A protein and the small-molecule ligand that binds it are described below.
Small molecule (SMILES): CC(=O)N[C@H]1[C@H](O[C@H]2[C@H](O)[C@@H](NC(C)=O)CO[C@@H]2CO)O[C@H](CO)[C@@H](O[C@@H]2O[C@H](CO[C@H]3O[C@H](CO[C@H]4O[C@H](CO)[C@@H](O)[C@H](O)[C@@H]4O)[C@@H](O)[C@H](O)[C@@H]3O)[C@@H](O)[C@H](O[C@H]3O[C@H](CO)[C@@H](O)[C@H](O)[C@@H]3O[C@H]3O[C@H](CO)[C@@H](O)[C@H](O)[C@@H]3O)[C@@H]2O)[C@@H]1O

Binding-site contacts:
Ligand atom C6 contacts residue ASP204 of chain 1.F at 3.7 Å.
Ligand atom C8 contacts residue CYS373 of chain 1.F at 4.3 Å (hydrophobic).
Ligand atom O3 contacts residue SER439 of chain 1.F at 4.3 Å.
Ligand atom O3 contacts residue ASN438 of chain 1.F at 4.1 Å.
Ligand atom C1 contacts residue SER439 of chain 1.F at 3.9 Å.
Ligand atom C5 contacts residue ASN256 of chain 1.F at 3.7 Å.
Ligand atom C1 contacts residue ASN256 of chain 1.F at 1.4 Å.
Ligand atom C4 contacts residue ASN438 of chain 1.F at 4.0 Å.
Ligand atom C3 contacts residue ASN438 of chain 1.F at 3.4 Å.
Ligand atom C7 contacts residue ASN256 of chain 1.F at 4.0 Å.
Ligand atom N2 contacts residue ASN438 of chain 1.F at 4.3 Å.
Ligand atom O7 contacts residue NAG1 of chain 1.NB at 3.4 Å.
Ligand atom C2 contacts residue ASN256 of chain 1.F at 2.4 Å.
Ligand atom O6 contacts residue ASP204 of chain 1.F at 3.0 Å (salt-bridge).
Ligand atom O7 contacts residue ASN438 of chain 1.F at 4.2 Å.
Ligand atom C7 contacts residue SER439 of chain 1.F at 3.4 Å.
Ligand atom C7 contacts residue NAG1 of chain 1.NB at 4.3 Å.
Ligand atom O3 contacts residue NAG1 of chain 1.NB at 2.8 Å (h-bond).
Ligand atom O7 contacts residue CYS373 of chain 1.F at 4.3 Å.
Ligand atom C3 contacts residue NAG1 of chain 1.NB at 3.9 Å.
Ligand atom C5 contacts residue ARG374 of chain 1.F at 4.0 Å.
Ligand atom C1 contacts residue ASN438 of chain 1.F at 4.3 Å.
Ligand atom O5 contacts residue ASN256 of chain 1.F at 2.4 Å (h-bond).
Ligand atom O6 contacts residue ASP204 of chain 1.F at 4.0 Å.
Ligand atom N2 contacts residue SER439 of chain 1.F at 2.8 Å (h-bond).
Ligand atom C3 contacts residue SER439 of chain 1.F at 3.8 Å.
Ligand atom C3 contacts residue ASN256 of chain 1.F at 3.8 Å.
Ligand atom O6 contacts residue ALA205 of chain 1.F at 3.5 Å (h-bond).
Ligand atom C8 contacts residue SER439 of chain 1.F at 3.4 Å.
Ligand atom C8 contacts residue ASN372 of chain 1.F at 3.3 Å.
Ligand atom N2 contacts residue ASN256 of chain 1.F at 2.9 Å (h-bond).
Ligand atom O3 contacts residue LYS200 of chain 1.F at 3.5 Å (salt-bridge).
Ligand atom C7 contacts residue ASN372 of chain 1.F at 4.3 Å.
Ligand atom C3 contacts residue LYS200 of chain 1.F at 4.1 Å.
Ligand atom C4 contacts residue ASN256 of chain 1.F at 4.2 Å.
Ligand atom C2 contacts residue SER439 of chain 1.F at 3.6 Å.
Ligand atom C6 contacts residue ARG374 of chain 1.F at 3.5 Å.
Ligand atom C5 contacts residue ASN438 of chain 1.F at 4.1 Å.
Ligand atom O4 contacts residue ASN438 of chain 1.F at 3.9 Å.
Ligand atom C2 contacts residue ASN438 of chain 1.F at 4.2 Å.

Sequence of chain 1.F:
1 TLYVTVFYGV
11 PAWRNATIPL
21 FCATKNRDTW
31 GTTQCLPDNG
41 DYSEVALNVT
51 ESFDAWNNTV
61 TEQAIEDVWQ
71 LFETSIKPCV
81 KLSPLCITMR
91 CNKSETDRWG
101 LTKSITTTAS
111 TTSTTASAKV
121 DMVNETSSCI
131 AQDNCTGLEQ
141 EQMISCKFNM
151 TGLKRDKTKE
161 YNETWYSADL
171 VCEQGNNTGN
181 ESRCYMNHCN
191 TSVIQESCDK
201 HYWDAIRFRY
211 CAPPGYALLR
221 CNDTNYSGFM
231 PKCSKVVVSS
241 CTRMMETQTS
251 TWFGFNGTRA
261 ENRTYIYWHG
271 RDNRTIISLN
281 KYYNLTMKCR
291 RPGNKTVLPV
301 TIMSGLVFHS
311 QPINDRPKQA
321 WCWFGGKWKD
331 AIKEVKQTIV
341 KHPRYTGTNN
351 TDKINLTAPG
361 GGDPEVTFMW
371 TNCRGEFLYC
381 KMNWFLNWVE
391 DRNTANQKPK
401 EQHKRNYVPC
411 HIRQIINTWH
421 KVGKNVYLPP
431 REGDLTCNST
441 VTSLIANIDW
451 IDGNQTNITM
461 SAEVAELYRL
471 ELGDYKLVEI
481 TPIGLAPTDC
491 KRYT